Binding-site contacts:
Ligand atom C14 contacts residue SER270 of chain 1.B at 3.6 Å.
Ligand atom C21 contacts residue PHE132 of chain 1.B at 3.5 Å (hydrophobic).
Ligand atom C15 contacts residue SER269 of chain 1.B at 3.5 Å.
Ligand atom C14 contacts residue SER269 of chain 1.B at 3.7 Å.
Ligand atom C22 contacts residue VAL145 of chain 1.B at 3.7 Å (hydrophobic).
Ligand atom C17 contacts residue PHE240 of chain 1.B at 3.5 Å (hydrophobic).
Ligand atom C21 contacts residue PRO131 of chain 1.B at 3.5 Å (hydrophobic).
Ligand atom C7 contacts residue PHE132 of chain 1.B at 3.8 Å (hydrophobic).
Ligand atom C15 contacts residue VAL268 of chain 1.B at 3.5 Å (hydrophobic).
Ligand atom C21 contacts residue SER141 of chain 1.B at 3.3 Å.
Ligand atom CL1 contacts residue MET148 of chain 1.B at 3.9 Å.
Ligand atom C1 contacts residue VAL311 of chain 1.B at 3.4 Å (hydrophobic).
Ligand atom N11 contacts residue LEU144 of chain 1.B at 3.9 Å.
Ligand atom C2 contacts residue VAL311 of chain 1.B at 3.9 Å (hydrophobic).
Ligand atom CL1 contacts residue TYR313 of chain 1.B at 3.9 Å.
Ligand atom C14 contacts residue PHE240 of chain 1.B at 3.6 Å (hydrophobic).
Ligand atom C8 contacts residue LEU144 of chain 1.B at 3.4 Å (hydrophobic).
Ligand atom C16 contacts residue PHE240 of chain 1.B at 3.4 Å (hydrophobic).
Ligand atom C10 contacts residue SER312 of chain 1.B at 3.4 Å.
Ligand atom C13 contacts residue PHE240 of chain 1.B at 3.5 Å (hydrophobic).
Ligand atom C4 contacts residue PHE132 of chain 1.B at 3.5 Å (hydrophobic).
Ligand atom C12 contacts residue PHE240 of chain 1.B at 3.6 Å (hydrophobic).
Ligand atom CL1 contacts residue LEU144 of chain 1.B at 3.5 Å.
Ligand atom C15 contacts residue SER270 of chain 1.B at 3.9 Å.
Ligand atom C3 contacts residue PHE132 of chain 1.B at 3.7 Å (hydrophobic).
Ligand atom C7 contacts residue LEU144 of chain 1.B at 3.7 Å (hydrophobic).
Ligand atom O20 contacts residue THR140 of chain 1.B at 3.7 Å.
Ligand atom C15 contacts residue PHE240 of chain 1.B at 3.6 Å (hydrophobic).
Ligand atom CL2 contacts residue ASN242 of chain 1.B at 3.5 Å.
Ligand atom C16 contacts residue VAL268 of chain 1.B at 3.1 Å (hydrophobic).
Ligand atom C10 contacts residue LEU144 of chain 1.B at 3.7 Å (hydrophobic).
Ligand atom CL2 contacts residue PHE132 of chain 1.B at 3.5 Å.
Ligand atom O20 contacts residue SER141 of chain 1.B at 3.6 Å (h-bond).
Ligand atom N6 contacts residue VAL311 of chain 1.B at 3.7 Å.
Ligand atom C14 contacts residue VAL241 of chain 1.B at 3.7 Å (hydrophobic).
Ligand atom CL2 contacts residue SER270 of chain 1.B at 3.9 Å.
Ligand atom C16 contacts residue TYR313 of chain 1.B at 3.8 Å (hydrophobic).
Ligand atom C22 contacts residue SER141 of chain 1.B at 3.9 Å.
Ligand atom C5 contacts residue PHE132 of chain 1.B at 3.7 Å (hydrophobic).
Ligand atom C9 contacts residue LEU144 of chain 1.B at 3.4 Å (hydrophobic).

Sequence of chain 1.B:
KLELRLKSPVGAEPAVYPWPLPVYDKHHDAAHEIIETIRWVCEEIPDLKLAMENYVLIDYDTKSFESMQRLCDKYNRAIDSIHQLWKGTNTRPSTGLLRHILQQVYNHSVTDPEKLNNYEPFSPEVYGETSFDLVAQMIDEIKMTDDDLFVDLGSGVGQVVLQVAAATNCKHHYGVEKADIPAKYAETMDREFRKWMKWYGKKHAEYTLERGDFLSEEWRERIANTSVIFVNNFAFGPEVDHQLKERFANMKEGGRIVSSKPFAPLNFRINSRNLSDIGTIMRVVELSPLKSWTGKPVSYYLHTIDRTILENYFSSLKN

A protein and the small-molecule ligand that binds it are described below.
Small molecule (SMILES): COc1ccnc2ccc(N(C)c3c(Cl)cccc3Cl)cc12